A protein and the small-molecule ligand that binds it are described below.
Small molecule (SMILES): CC(=O)N[C@@H]1[C@@H](O)[C@H](O)[C@@H](CO)O[C@H]1O

Binding-site contacts:
Ligand atom O5 contacts residue SER109 of chain 1.D at 4.0 Å.
Ligand atom C1 contacts residue ASN107 of chain 1.D at 1.5 Å.
Ligand atom C2 contacts residue ASN107 of chain 1.D at 2.4 Å.
Ligand atom C4 contacts residue ASN107 of chain 1.D at 4.2 Å.
Ligand atom C8 contacts residue TRP106 of chain 1.D at 3.4 Å (hydrophobic).
Ligand atom C3 contacts residue ASN107 of chain 1.D at 3.7 Å.
Ligand atom N2 contacts residue ASN107 of chain 1.D at 2.7 Å (h-bond).
Ligand atom O5 contacts residue ASN107 of chain 1.D at 2.4 Å (h-bond).
Ligand atom O7 contacts residue ASN107 of chain 1.D at 3.3 Å (h-bond).
Ligand atom C1 contacts residue SER109 of chain 1.D at 3.9 Å.
Ligand atom C7 contacts residue ASN107 of chain 1.D at 3.1 Å.
Ligand atom C8 contacts residue PRO105 of chain 1.D at 3.8 Å (hydrophobic).
Ligand atom C5 contacts residue ASN107 of chain 1.D at 3.7 Å.
Ligand atom C8 contacts residue ASN107 of chain 1.D at 3.8 Å.
Ligand atom O7 contacts residue PRO105 of chain 1.D at 4.3 Å.

Sequence of chain 1.D:
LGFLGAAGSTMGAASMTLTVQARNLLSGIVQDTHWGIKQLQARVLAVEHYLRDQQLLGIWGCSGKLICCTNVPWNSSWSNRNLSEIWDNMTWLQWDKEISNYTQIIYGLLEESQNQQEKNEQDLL